This protein binds this small molecule.
Small molecule (SMILES): [N-]=[N+]=NCC(=O)NCCS

Binding-site contacts:
Ligand atom N1 contacts residue PHE235 of chain 1.A at 3.3 Å (h-bond).
Ligand atom S9 contacts residue CYS69 of chain 1.A at 2.0 Å (h-bond).
Ligand atom S9 contacts residue TYR12 of chain 1.A at 3.6 Å.
Ligand atom C8 contacts residue TYR12 of chain 1.A at 4.4 Å (hydrophobic).
Ligand atom N10 contacts residue ASN236 of chain 1.A at 3.0 Å.
Ligand atom N10 contacts residue GLU240 of chain 1.A at 4.1 Å.
Ligand atom C7 contacts residue GLY11 of chain 1.A at 4.0 Å.
Ligand atom N10 contacts residue GLU243 of chain 1.A at 2.5 Å (salt-bridge).
Ligand atom N2 contacts residue PHE235 of chain 1.A at 3.7 Å.
Ligand atom C8 contacts residue GLY11 of chain 1.A at 4.1 Å.
Ligand atom N10 contacts residue PHE235 of chain 1.A at 3.8 Å.
Ligand atom N1 contacts residue LYS174 of chain 1.A at 4.2 Å.
Ligand atom S9 contacts residue HIS8 of chain 1.A at 3.9 Å.
Ligand atom N6 contacts residue GLY68 of chain 1.A at 4.0 Å.
Ligand atom O5 contacts residue GLY11 of chain 1.A at 4.0 Å.
Ligand atom O5 contacts residue ASN16 of chain 1.A at 3.4 Å (h-bond).
Ligand atom C8 contacts residue GLY68 of chain 1.A at 3.1 Å.
Ligand atom C4 contacts residue ASN16 of chain 1.A at 4.3 Å.
Ligand atom S9 contacts residue TRP10 of chain 1.A at 3.7 Å.
Ligand atom N1 contacts residue ASN236 of chain 1.A at 3.6 Å.
Ligand atom S9 contacts residue GLY11 of chain 1.A at 3.8 Å.
Ligand atom C7 contacts residue TRP10 of chain 1.A at 3.8 Å (hydrophobic).
Ligand atom C7 contacts residue HIS8 of chain 1.A at 4.0 Å.
Ligand atom C7 contacts residue CYS69 of chain 1.A at 3.7 Å (hydrophobic).
Ligand atom N2 contacts residue GLU243 of chain 1.A at 3.2 Å (salt-bridge).
Ligand atom C8 contacts residue CYS69 of chain 1.A at 3.1 Å (hydrophobic).
Ligand atom C8 contacts residue PHE235 of chain 1.A at 3.8 Å (hydrophobic).
Ligand atom C7 contacts residue GLY68 of chain 1.A at 3.8 Å.
Ligand atom S9 contacts residue GLY68 of chain 1.A at 4.0 Å.
Ligand atom N1 contacts residue GLU243 of chain 1.A at 3.4 Å (salt-bridge).
Ligand atom C3 contacts residue GLU243 of chain 1.A at 4.0 Å.

Sequence of chain 1.A:
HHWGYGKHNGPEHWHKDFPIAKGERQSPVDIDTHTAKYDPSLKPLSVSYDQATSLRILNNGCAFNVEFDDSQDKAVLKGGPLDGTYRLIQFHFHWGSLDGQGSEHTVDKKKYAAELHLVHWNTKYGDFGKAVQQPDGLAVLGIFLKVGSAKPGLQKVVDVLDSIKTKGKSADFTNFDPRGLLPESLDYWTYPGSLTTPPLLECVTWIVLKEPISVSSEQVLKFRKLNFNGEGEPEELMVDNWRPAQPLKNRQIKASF